Sequence of chain 3.A:
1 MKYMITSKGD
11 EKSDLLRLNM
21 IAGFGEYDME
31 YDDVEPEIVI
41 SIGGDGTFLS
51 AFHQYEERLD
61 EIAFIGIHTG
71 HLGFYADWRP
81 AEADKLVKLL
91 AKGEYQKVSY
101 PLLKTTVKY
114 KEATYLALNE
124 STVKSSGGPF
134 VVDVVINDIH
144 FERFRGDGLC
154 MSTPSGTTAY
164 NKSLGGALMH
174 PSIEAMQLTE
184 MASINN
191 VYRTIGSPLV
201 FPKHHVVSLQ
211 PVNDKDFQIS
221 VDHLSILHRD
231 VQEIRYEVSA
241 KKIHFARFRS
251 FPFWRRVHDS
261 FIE

Sequence of chain 2.A:
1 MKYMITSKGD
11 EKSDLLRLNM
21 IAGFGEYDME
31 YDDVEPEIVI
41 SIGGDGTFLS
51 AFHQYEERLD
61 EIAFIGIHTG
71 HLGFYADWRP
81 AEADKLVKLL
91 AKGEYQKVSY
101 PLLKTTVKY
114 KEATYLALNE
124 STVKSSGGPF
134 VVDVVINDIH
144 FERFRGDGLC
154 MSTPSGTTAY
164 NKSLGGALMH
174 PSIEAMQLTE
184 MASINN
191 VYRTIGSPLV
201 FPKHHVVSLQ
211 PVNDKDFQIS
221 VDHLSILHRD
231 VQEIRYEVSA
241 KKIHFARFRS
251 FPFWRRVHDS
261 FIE

This protein binds this small molecule.
Small molecule (SMILES): Nc1ncnc2c1ncn2[C@@H]1OC[C@@H](O)[C@H]1O

Binding-site contacts:
Ligand atom C5 contacts residue TYR163 of chain 3.A at 3.9 Å (hydrophobic).
Ligand atom N3 contacts residue ILE187 of chain 2.A at 4.0 Å.
Ligand atom N1 contacts residue ILE187 of chain 2.A at 3.4 Å.
Ligand atom N7 contacts residue PRO132 of chain 2.A at 4.0 Å.
Ligand atom O3' contacts residue GLU123 of chain 3.A at 2.7 Å (salt-bridge).
Ligand atom C2 contacts residue ILE187 of chain 2.A at 3.4 Å (hydrophobic).
Ligand atom C4 contacts residue TYR163 of chain 3.A at 3.9 Å (hydrophobic).
Ligand atom O3' contacts residue ASN122 of chain 3.A at 2.9 Å (h-bond).
Ligand atom C2 contacts residue TYR163 of chain 3.A at 3.7 Å (hydrophobic).
Ligand atom O3' contacts residue ASP222 of chain 3.A at 3.7 Å.
Ligand atom C8 contacts residue TYR163 of chain 3.A at 4.0 Å (hydrophobic).
Ligand atom C1' contacts residue CC51 of chain 3.C at 4.1 Å.
Ligand atom C3' contacts residue GLU123 of chain 3.A at 3.2 Å.
Ligand atom C2 contacts residue SER166 of chain 3.A at 3.0 Å.
Ligand atom N6 contacts residue ASP150 of chain 2.A at 2.9 Å (salt-bridge).
Ligand atom O2' contacts residue GLU123 of chain 3.A at 2.6 Å (salt-bridge).
Ligand atom C3' contacts residue ASP222 of chain 3.A at 3.9 Å.
Ligand atom C6 contacts residue ASP150 of chain 2.A at 4.0 Å.
Ligand atom C2' contacts residue GLU123 of chain 3.A at 3.3 Å.
Ligand atom C6 contacts residue ALA185 of chain 2.A at 3.8 Å (hydrophobic).
Ligand atom C6 contacts residue TYR163 of chain 3.A at 3.8 Å (hydrophobic).
Ligand atom O2' contacts residue ASN122 of chain 3.A at 3.6 Å.
Ligand atom N3 contacts residue TYR163 of chain 3.A at 3.5 Å (h-bond).
Ligand atom O2' contacts residue ALA162 of chain 3.A at 3.1 Å.
Ligand atom N3 contacts residue ALA162 of chain 3.A at 4.0 Å.
Ligand atom C2 contacts residue ALA162 of chain 3.A at 4.2 Å (hydrophobic).
Ligand atom N6 contacts residue ALA185 of chain 2.A at 3.0 Å (h-bond).
Ligand atom N1 contacts residue ALA185 of chain 2.A at 3.7 Å.
Ligand atom O4' contacts residue CC51 of chain 3.C at 3.9 Å.
Ligand atom C3' contacts residue ASN122 of chain 3.A at 4.0 Å.
Ligand atom C6 contacts residue ILE187 of chain 2.A at 4.0 Å (hydrophobic).
Ligand atom O3' contacts residue LEU49 of chain 3.A at 4.0 Å.
Ligand atom N7 contacts residue TYR163 of chain 3.A at 3.9 Å.
Ligand atom N7 contacts residue ASP150 of chain 2.A at 4.1 Å.
Ligand atom N6 contacts residue TYR163 of chain 3.A at 3.8 Å.
Ligand atom N6 contacts residue GLY149 of chain 2.A at 3.7 Å.
Ligand atom N1 contacts residue SER166 of chain 3.A at 3.1 Å (h-bond).
Ligand atom O2' contacts residue TYR163 of chain 3.A at 3.4 Å (h-bond).
Ligand atom N1 contacts residue TYR163 of chain 3.A at 4.0 Å.
Ligand atom C2' contacts residue TYR163 of chain 3.A at 4.0 Å (hydrophobic).